Binding-site contacts:
Ligand atom C2 contacts residue SER405 of chain 1.B at 3.6 Å.
Ligand atom O1B contacts residue CYS717 of chain 1.B at 3.6 Å (h-bond).
Ligand atom O2G contacts residue SER720 of chain 1.B at 3.8 Å.
Ligand atom PG contacts residue SER720 of chain 1.B at 3.7 Å.
Ligand atom N6 contacts residue TRP688 of chain 1.B at 3.5 Å.
Ligand atom N1 contacts residue TRP688 of chain 1.B at 3.5 Å.
Ligand atom O2A contacts residue SER720 of chain 1.B at 3.9 Å.
Ligand atom C5 contacts residue TRP688 of chain 1.B at 3.5 Å (hydrophobic).
Ligand atom C5' contacts residue SER721 of chain 1.B at 3.8 Å.
Ligand atom O3A contacts residue GLY716 of chain 1.B at 3.9 Å.
Ligand atom O2B contacts residue SER720 of chain 1.B at 3.9 Å.
Ligand atom O1A contacts residue GLY718 of chain 1.B at 3.7 Å.
Ligand atom O1B contacts residue VAL715 of chain 1.B at 3.7 Å.
Ligand atom N7 contacts residue TRP688 of chain 1.B at 3.7 Å.
Ligand atom O1A contacts residue SER720 of chain 1.B at 4.0 Å.
Ligand atom C6 contacts residue THR404 of chain 1.B at 3.8 Å.
Ligand atom O1A contacts residue SER721 of chain 1.B at 2.4 Å (h-bond).
Ligand atom N1 contacts residue SER405 of chain 1.B at 3.7 Å.
Ligand atom PB contacts residue GLY716 of chain 1.B at 3.9 Å.
Ligand atom O2G contacts residue LYS719 of chain 1.B at 3.8 Å.
Ligand atom S1G contacts residue GLN775 of chain 1.B at 2.7 Å (h-bond).
Ligand atom C2 contacts residue TRP688 of chain 1.B at 3.6 Å (hydrophobic).
Ligand atom O5' contacts residue SER721 of chain 1.B at 3.7 Å.
Ligand atom O2B contacts residue CYS717 of chain 1.B at 3.3 Å (h-bond).
Ligand atom PB contacts residue LYS719 of chain 1.B at 3.9 Å.
Ligand atom O3B contacts residue LYS719 of chain 1.B at 3.8 Å.
Ligand atom PA contacts residue SER721 of chain 1.B at 3.6 Å.
Ligand atom N1 contacts residue THR404 of chain 1.B at 3.6 Å.
Ligand atom C4 contacts residue TRP688 of chain 1.B at 3.8 Å (hydrophobic).
Ligand atom O4' contacts residue TRP688 of chain 1.B at 3.7 Å.
Ligand atom N6 contacts residue THR404 of chain 1.B at 2.7 Å.
Ligand atom S1G contacts residue SER720 of chain 1.B at 3.2 Å (h-bond).
Ligand atom O2B contacts residue LYS719 of chain 1.B at 2.6 Å (salt-bridge).
Ligand atom O1B contacts residue GLY716 of chain 1.B at 2.6 Å (h-bond).
Ligand atom O2B contacts residue GLY718 of chain 1.B at 2.7 Å (h-bond).
Ligand atom N3 contacts residue TRP688 of chain 1.B at 3.7 Å.
Ligand atom O1B contacts residue LYS719 of chain 1.B at 4.0 Å.
Ligand atom O3B contacts residue SER720 of chain 1.B at 3.5 Å (h-bond).
Ligand atom C6 contacts residue TRP688 of chain 1.B at 3.3 Å (hydrophobic).
Ligand atom O2G contacts residue GLN775 of chain 1.B at 3.6 Å (h-bond).

This protein binds this small molecule.
Small molecule (SMILES): Nc1ncnc2c1ncn2[C@@H]1O[C@H](COP(=O)(O)OP(=O)(O)OP(O)(O)=S)[C@@H](O)[C@H]1O

Sequence of chain 1.B:
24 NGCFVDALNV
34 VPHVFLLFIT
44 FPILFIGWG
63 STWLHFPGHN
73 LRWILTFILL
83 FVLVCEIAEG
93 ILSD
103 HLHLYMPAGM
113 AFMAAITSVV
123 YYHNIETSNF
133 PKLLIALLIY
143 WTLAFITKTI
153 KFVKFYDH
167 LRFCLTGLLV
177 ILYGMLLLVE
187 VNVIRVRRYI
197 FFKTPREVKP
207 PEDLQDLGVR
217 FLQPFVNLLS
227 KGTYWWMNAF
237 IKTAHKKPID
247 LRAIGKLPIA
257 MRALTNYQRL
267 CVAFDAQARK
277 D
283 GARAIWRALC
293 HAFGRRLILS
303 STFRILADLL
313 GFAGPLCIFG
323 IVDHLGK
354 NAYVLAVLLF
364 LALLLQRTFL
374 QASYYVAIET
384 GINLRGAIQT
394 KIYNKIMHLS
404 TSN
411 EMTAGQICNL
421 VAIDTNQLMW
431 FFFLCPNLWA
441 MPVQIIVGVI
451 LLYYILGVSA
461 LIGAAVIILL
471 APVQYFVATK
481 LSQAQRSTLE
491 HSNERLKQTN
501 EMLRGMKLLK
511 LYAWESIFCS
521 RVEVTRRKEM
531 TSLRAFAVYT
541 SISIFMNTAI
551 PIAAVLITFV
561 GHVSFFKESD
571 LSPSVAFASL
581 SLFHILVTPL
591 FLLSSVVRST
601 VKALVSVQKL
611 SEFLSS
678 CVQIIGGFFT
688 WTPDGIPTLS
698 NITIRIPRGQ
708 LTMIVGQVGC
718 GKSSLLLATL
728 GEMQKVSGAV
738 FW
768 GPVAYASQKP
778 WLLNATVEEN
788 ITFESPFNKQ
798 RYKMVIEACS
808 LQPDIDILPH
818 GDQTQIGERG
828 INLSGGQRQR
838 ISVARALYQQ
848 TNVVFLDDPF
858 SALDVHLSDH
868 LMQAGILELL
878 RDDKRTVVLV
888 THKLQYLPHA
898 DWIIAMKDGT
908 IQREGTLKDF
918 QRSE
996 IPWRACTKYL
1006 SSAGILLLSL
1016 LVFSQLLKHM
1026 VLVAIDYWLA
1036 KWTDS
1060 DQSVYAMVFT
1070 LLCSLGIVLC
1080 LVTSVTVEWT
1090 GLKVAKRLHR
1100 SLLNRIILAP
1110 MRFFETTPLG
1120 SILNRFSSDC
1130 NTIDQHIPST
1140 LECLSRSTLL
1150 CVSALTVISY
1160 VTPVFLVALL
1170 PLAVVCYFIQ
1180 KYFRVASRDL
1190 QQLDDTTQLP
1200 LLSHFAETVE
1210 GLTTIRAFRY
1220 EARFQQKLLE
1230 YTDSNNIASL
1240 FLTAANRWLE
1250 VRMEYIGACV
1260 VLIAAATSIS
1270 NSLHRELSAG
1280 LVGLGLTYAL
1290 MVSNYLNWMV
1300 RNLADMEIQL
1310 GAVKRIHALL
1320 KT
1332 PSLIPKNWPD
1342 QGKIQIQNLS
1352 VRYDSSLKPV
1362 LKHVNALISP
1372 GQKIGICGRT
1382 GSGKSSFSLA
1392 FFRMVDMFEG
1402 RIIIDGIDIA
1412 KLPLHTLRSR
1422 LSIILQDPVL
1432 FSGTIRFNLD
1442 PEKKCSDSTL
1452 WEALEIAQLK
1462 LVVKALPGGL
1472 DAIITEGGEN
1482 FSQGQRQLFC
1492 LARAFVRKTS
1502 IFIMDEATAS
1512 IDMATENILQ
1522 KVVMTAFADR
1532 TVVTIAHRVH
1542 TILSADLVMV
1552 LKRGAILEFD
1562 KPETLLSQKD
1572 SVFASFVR